Sequence of chain 1.G:
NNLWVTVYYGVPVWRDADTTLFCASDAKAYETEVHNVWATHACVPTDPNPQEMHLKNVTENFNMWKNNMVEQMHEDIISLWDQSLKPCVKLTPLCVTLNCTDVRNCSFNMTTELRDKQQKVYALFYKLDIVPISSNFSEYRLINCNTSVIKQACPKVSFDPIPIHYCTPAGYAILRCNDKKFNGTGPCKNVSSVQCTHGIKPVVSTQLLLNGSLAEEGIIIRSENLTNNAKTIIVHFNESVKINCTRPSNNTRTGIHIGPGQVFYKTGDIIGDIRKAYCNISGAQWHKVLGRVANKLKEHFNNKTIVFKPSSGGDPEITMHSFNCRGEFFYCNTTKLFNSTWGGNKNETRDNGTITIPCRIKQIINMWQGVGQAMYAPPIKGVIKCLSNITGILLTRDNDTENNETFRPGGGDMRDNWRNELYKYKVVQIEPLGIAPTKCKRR

Binding-site contacts:
Ligand atom O5 contacts residue ASN364 of chain 1.G at 2.7 Å (h-bond).
Ligand atom C5 contacts residue ASN364 of chain 1.G at 3.8 Å.
Ligand atom C4 contacts residue ASN364 of chain 1.G at 4.3 Å.
Ligand atom C8 contacts residue NAG1 of chain 1.WB at 3.9 Å.
Ligand atom C1 contacts residue THR366 of chain 1.G at 3.9 Å.
Ligand atom O7 contacts residue NAG1 of chain 1.WB at 3.0 Å (h-bond).
Ligand atom C1 contacts residue ASN364 of chain 1.G at 1.5 Å.
Ligand atom C7 contacts residue NAG1 of chain 1.WB at 3.8 Å.
Ligand atom C8 contacts residue THR350 of chain 1.G at 4.3 Å.
Ligand atom C3 contacts residue ASN364 of chain 1.G at 3.6 Å.
Ligand atom C7 contacts residue ASN364 of chain 1.G at 3.1 Å.
Ligand atom C5 contacts residue THR366 of chain 1.G at 4.0 Å.
Ligand atom O7 contacts residue ASN364 of chain 1.G at 3.6 Å (h-bond).
Ligand atom C8 contacts residue ASN364 of chain 1.G at 4.0 Å.
Ligand atom C2 contacts residue ASN364 of chain 1.G at 2.3 Å.
Ligand atom N2 contacts residue ASN364 of chain 1.G at 2.4 Å (h-bond).
Ligand atom O5 contacts residue THR366 of chain 1.G at 4.4 Å.

The small molecule below binds the protein below.
Small molecule (SMILES): CC(=O)N[C@H]1[C@H](O[C@H]2[C@H](O)[C@@H](NC(C)=O)CO[C@@H]2CO)O[C@H](CO)[C@@H](O)[C@@H]1O